Binding-site contacts:
Ligand atom C4 contacts residue PHE35 of chain 1.A at 3.8 Å (hydrophobic).
Ligand atom C6 contacts residue PHE21 of chain 1.A at 3.5 Å (hydrophobic).
Ligand atom BR4 contacts residue HEM1 of chain 1.C at 3.8 Å.
Ligand atom C5 contacts residue HIS55 of chain 1.A at 1.8 Å.
Ligand atom C3 contacts residue HIS55 of chain 1.A at 1.8 Å.
Ligand atom O1 contacts residue PHE35 of chain 1.A at 4.2 Å.
Ligand atom C1 contacts residue HEM1 of chain 1.C at 3.5 Å.
Ligand atom C4 contacts residue PHE100 of chain 1.A at 4.3 Å (hydrophobic).
Ligand atom C2 contacts residue VAL59 of chain 1.A at 3.7 Å (hydrophobic).
Ligand atom C6 contacts residue THR56 of chain 1.A at 3.8 Å.
Ligand atom C3 contacts residue VAL59 of chain 1.A at 3.5 Å (hydrophobic).
Ligand atom C2 contacts residue HEM1 of chain 1.C at 3.6 Å.
Ligand atom C6 contacts residue PHE35 of chain 1.A at 4.1 Å (hydrophobic).
Ligand atom C5 contacts residue THR56 of chain 1.A at 4.2 Å.
Ligand atom C4 contacts residue VAL59 of chain 1.A at 3.6 Å (hydrophobic).
Ligand atom C3 contacts residue PHE35 of chain 1.A at 3.2 Å (hydrophobic).
Ligand atom C1 contacts residue HIS55 of chain 1.A at 0.9 Å.
Ligand atom C1 contacts residue TYR38 of chain 1.A at 3.9 Å (hydrophobic).
Ligand atom C2 contacts residue HIS55 of chain 1.A at 0.9 Å.
Ligand atom C4 contacts residue HIS55 of chain 1.A at 2.3 Å.
Ligand atom BR4 contacts residue VAL59 of chain 1.A at 3.9 Å.
Ligand atom C4 contacts residue HEM1 of chain 1.C at 4.3 Å.
Ligand atom O1 contacts residue HIS55 of chain 1.A at 1.4 Å.
Ligand atom O1 contacts residue TYR38 of chain 1.A at 2.8 Å (h-bond).
Ligand atom C4 contacts residue PHE21 of chain 1.A at 3.3 Å (hydrophobic).
Ligand atom BR4 contacts residue HIS55 of chain 1.A at 4.0 Å.
Ligand atom C6 contacts residue HIS55 of chain 1.A at 1.1 Å.
Ligand atom C3 contacts residue HEM1 of chain 1.C at 3.3 Å.
Ligand atom O1 contacts residue HEM1 of chain 1.C at 2.5 Å (h-bond).
Ligand atom C2 contacts residue PHE35 of chain 1.A at 3.1 Å (hydrophobic).
Ligand atom C5 contacts residue VAL59 of chain 1.A at 3.8 Å (hydrophobic).
Ligand atom C3 contacts residue PHE21 of chain 1.A at 4.2 Å (hydrophobic).
Ligand atom C6 contacts residue TYR38 of chain 1.A at 4.1 Å (hydrophobic).
Ligand atom C1 contacts residue PHE35 of chain 1.A at 3.6 Å (hydrophobic).
Ligand atom C5 contacts residue PHE21 of chain 1.A at 2.8 Å (hydrophobic).
Ligand atom C1 contacts residue VAL59 of chain 1.A at 4.1 Å (hydrophobic).
Ligand atom C6 contacts residue VAL59 of chain 1.A at 4.1 Å (hydrophobic).
Ligand atom BR4 contacts residue PHE21 of chain 1.A at 3.5 Å.
Ligand atom C5 contacts residue PHE35 of chain 1.A at 4.2 Å (hydrophobic).
Ligand atom BR4 contacts residue PHE100 of chain 1.A at 2.7 Å.

The small molecule below binds the protein below.
Small molecule (SMILES): Oc1ccc(Br)cc1

Sequence of chain 1.A:
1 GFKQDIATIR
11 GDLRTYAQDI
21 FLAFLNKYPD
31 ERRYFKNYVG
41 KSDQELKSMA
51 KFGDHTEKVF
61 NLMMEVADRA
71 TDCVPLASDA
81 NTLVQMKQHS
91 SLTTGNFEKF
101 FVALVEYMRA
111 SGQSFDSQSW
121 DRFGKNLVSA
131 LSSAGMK